Binding-site contacts:
Ligand atom O5 contacts residue ASN717 of chain 1.D at 2.3 Å (h-bond).
Ligand atom C1 contacts residue ASN717 of chain 1.D at 1.4 Å.
Ligand atom N2 contacts residue ASN717 of chain 1.D at 2.9 Å (h-bond).
Ligand atom C1 contacts residue LEU922 of chain 1.D at 4.4 Å (hydrophobic).
Ligand atom C8 contacts residue ASN717 of chain 1.D at 4.4 Å.
Ligand atom C7 contacts residue GLN1071 of chain 1.D at 4.5 Å.
Ligand atom O4 contacts residue LEU922 of chain 1.D at 3.6 Å.
Ligand atom C4 contacts residue LEU922 of chain 1.D at 3.9 Å (hydrophobic).
Ligand atom C3 contacts residue ASN717 of chain 1.D at 3.8 Å.
Ligand atom C2 contacts residue ASN717 of chain 1.D at 2.4 Å.
Ligand atom O7 contacts residue GLN1071 of chain 1.D at 4.0 Å.
Ligand atom O7 contacts residue LEU922 of chain 1.D at 4.0 Å.
Ligand atom C7 contacts residue ASN717 of chain 1.D at 3.8 Å.
Ligand atom C4 contacts residue ASN717 of chain 1.D at 4.2 Å.
Ligand atom C5 contacts residue ASN717 of chain 1.D at 3.6 Å.
Ligand atom C3 contacts residue LEU922 of chain 1.D at 3.7 Å (hydrophobic).
Ligand atom C5 contacts residue LEU922 of chain 1.D at 3.8 Å (hydrophobic).
Ligand atom O7 contacts residue ASN717 of chain 1.D at 4.2 Å.
Ligand atom C1 contacts residue GLN1071 of chain 1.D at 4.4 Å.
Ligand atom O5 contacts residue GLN1071 of chain 1.D at 4.3 Å.

This small molecule binds to this protein.
Small molecule (SMILES): CC(=O)N[C@H]1[C@H](O[C@H]2[C@H](O)[C@@H](NC(C)=O)CO[C@@H]2CO)O[C@H](CO)[C@@H](O)[C@@H]1O

Sequence of chain 1.D:
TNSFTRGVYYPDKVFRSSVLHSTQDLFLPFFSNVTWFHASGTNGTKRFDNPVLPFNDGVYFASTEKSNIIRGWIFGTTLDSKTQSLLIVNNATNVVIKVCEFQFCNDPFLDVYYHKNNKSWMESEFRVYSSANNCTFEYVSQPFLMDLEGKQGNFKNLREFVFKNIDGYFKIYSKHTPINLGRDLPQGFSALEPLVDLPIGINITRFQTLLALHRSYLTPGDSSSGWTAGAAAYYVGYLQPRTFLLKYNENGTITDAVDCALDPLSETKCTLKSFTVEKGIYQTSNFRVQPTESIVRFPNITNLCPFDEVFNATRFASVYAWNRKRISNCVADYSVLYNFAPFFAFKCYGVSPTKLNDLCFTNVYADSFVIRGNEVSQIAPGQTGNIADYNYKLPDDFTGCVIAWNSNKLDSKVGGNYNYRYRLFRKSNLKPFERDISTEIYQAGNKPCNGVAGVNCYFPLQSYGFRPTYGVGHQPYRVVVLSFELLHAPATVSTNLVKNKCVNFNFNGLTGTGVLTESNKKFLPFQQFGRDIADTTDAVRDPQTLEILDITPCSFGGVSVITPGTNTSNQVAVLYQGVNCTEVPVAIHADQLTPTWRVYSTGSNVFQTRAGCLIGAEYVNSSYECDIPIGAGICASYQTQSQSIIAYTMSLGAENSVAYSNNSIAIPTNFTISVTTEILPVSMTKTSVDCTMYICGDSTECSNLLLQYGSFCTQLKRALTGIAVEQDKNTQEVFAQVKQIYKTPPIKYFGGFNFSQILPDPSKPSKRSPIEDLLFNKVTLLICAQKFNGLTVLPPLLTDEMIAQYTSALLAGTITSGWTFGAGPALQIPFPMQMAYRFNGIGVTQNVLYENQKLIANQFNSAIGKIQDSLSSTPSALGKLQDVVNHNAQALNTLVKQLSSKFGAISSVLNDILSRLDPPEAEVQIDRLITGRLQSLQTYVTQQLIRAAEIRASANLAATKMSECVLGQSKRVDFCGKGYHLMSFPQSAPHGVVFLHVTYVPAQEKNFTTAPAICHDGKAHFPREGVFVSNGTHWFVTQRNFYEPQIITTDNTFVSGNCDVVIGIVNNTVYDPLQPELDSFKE